Sequence of chain 1.B:
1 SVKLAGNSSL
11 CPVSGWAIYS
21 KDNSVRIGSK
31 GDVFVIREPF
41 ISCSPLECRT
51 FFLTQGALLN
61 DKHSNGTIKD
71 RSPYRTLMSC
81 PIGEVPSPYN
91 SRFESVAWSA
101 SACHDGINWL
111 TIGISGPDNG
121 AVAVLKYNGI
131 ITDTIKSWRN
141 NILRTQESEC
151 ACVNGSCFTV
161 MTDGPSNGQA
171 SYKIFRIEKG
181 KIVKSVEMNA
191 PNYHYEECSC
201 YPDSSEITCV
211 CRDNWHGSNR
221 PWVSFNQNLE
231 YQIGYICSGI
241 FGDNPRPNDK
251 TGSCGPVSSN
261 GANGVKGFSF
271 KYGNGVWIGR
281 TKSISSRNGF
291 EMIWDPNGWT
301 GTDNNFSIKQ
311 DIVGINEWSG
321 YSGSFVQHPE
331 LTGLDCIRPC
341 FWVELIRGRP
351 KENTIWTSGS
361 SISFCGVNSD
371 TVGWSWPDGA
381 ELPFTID

A small-molecule ligand and the protein it binds are described below.
Small molecule (SMILES): CC(=O)N[C@@H]1[C@@H](O)[C@H](O)[C@@H](CO)O[C@H]1O

Binding-site contacts:
Ligand atom C7 contacts residue ASN65 of chain 1.B at 3.4 Å.
Ligand atom C8 contacts residue ILE355 of chain 1.B at 3.9 Å (hydrophobic).
Ligand atom O7 contacts residue ASN65 of chain 1.B at 4.1 Å.
Ligand atom C1 contacts residue ASN65 of chain 1.B at 1.5 Å.
Ligand atom O5 contacts residue ASN65 of chain 1.B at 2.4 Å (h-bond).
Ligand atom C5 contacts residue ASN65 of chain 1.B at 3.7 Å.
Ligand atom O7 contacts residue ILE355 of chain 1.B at 3.8 Å.
Ligand atom C8 contacts residue ASN65 of chain 1.B at 4.0 Å.
Ligand atom C4 contacts residue ASN65 of chain 1.B at 4.3 Å.
Ligand atom O7 contacts residue LYS62 of chain 1.B at 4.4 Å.
Ligand atom C2 contacts residue ASN65 of chain 1.B at 2.4 Å.
Ligand atom C3 contacts residue ASN65 of chain 1.B at 3.8 Å.
Ligand atom C7 contacts residue ILE355 of chain 1.B at 4.1 Å (hydrophobic).
Ligand atom N2 contacts residue ASN65 of chain 1.B at 2.6 Å (h-bond).